The protein below binds the small molecule below.
Small molecule (SMILES): CC(=O)N[C@@H]1[C@@H](O)[C@H](O)[C@@H](CO)O[C@H]1O

Binding-site contacts:
Ligand atom C2 contacts residue ASN300 of chain 1.C at 2.5 Å.
Ligand atom C8 contacts residue ASN300 of chain 1.C at 3.4 Å.
Ligand atom C1 contacts residue ASN300 of chain 1.C at 1.5 Å.
Ligand atom C8 contacts residue LYS291 of chain 1.C at 4.0 Å.
Ligand atom C7 contacts residue ASN300 of chain 1.C at 3.7 Å.
Ligand atom C7 contacts residue GLU289 of chain 1.C at 4.2 Å.
Ligand atom C8 contacts residue GLU289 of chain 1.C at 4.1 Å.
Ligand atom C3 contacts residue ASN300 of chain 1.C at 3.9 Å.
Ligand atom N2 contacts residue ASN300 of chain 1.C at 3.0 Å (h-bond).
Ligand atom C8 contacts residue THR290 of chain 1.C at 4.1 Å.
Ligand atom C5 contacts residue ASN300 of chain 1.C at 3.8 Å.
Ligand atom C4 contacts residue ASN300 of chain 1.C at 4.4 Å.
Ligand atom O5 contacts residue ASN300 of chain 1.C at 2.5 Å (h-bond).
Ligand atom O7 contacts residue GLU289 of chain 1.C at 4.0 Å.

Sequence of chain 1.C:
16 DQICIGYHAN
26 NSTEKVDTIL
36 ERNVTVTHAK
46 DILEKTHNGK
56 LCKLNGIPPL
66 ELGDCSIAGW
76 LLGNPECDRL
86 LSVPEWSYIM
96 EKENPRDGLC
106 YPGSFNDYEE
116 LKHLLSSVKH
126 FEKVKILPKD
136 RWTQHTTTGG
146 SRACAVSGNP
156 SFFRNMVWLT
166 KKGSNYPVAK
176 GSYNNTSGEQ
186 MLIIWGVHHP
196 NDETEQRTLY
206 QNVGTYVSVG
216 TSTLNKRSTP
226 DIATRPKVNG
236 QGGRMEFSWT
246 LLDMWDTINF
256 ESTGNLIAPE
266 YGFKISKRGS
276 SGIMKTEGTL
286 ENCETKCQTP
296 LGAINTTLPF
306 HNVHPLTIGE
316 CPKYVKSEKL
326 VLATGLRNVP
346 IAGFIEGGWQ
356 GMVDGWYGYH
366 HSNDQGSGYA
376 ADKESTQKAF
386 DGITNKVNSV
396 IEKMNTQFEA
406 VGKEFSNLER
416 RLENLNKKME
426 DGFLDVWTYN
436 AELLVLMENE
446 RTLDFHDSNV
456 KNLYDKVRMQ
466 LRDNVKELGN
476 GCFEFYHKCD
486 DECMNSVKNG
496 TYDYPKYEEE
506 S